Binding-site contacts:
Ligand atom O5 contacts residue ASN62 of chain 1.F at 2.6 Å (h-bond).
Ligand atom O6 contacts residue VAL34 of chain 1.F at 3.9 Å.
Ligand atom C8 contacts residue ASN62 of chain 1.F at 3.8 Å.
Ligand atom O7 contacts residue ASN60 of chain 1.F at 4.3 Å.
Ligand atom C7 contacts residue ASN62 of chain 1.F at 3.8 Å.
Ligand atom O7 contacts residue SER61 of chain 1.F at 4.3 Å.
Ligand atom C6 contacts residue THR33 of chain 1.F at 3.4 Å.
Ligand atom O6 contacts residue THR33 of chain 1.F at 3.2 Å (h-bond).
Ligand atom N2 contacts residue ASN62 of chain 1.F at 2.6 Å (h-bond).
Ligand atom O5 contacts residue VAL34 of chain 1.F at 3.7 Å.
Ligand atom C5 contacts residue ASN62 of chain 1.F at 3.6 Å.
Ligand atom C6 contacts residue VAL34 of chain 1.F at 4.0 Å (hydrophobic).
Ligand atom N2 contacts residue SER61 of chain 1.F at 4.2 Å.
Ligand atom C8 contacts residue SER61 of chain 1.F at 3.6 Å.
Ligand atom C7 contacts residue SER61 of chain 1.F at 4.0 Å.
Ligand atom C2 contacts residue ASN62 of chain 1.F at 2.5 Å.
Ligand atom C1 contacts residue VAL34 of chain 1.F at 4.2 Å (hydrophobic).
Ligand atom C3 contacts residue ASN62 of chain 1.F at 3.7 Å.
Ligand atom C1 contacts residue ASN62 of chain 1.F at 1.4 Å.
Ligand atom C4 contacts residue ASN62 of chain 1.F at 4.3 Å.
Ligand atom C8 contacts residue ASN60 of chain 1.F at 4.2 Å.
Ligand atom C5 contacts residue VAL34 of chain 1.F at 4.2 Å (hydrophobic).

Sequence of chain 1.F:
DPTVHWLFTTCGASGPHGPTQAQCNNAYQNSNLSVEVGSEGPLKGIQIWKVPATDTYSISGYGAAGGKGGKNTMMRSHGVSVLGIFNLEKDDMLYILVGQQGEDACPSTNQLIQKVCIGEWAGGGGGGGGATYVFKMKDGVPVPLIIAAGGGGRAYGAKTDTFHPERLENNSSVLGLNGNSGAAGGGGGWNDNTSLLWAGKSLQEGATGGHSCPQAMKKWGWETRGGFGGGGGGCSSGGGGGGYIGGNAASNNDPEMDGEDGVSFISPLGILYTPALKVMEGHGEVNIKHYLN

This small molecule binds to this protein.
Small molecule (SMILES): CC(=O)N[C@@H]1[C@@H](O)[C@H](O)[C@@H](CO)O[C@H]1O